Binding-site contacts:
Ligand atom C contacts residue ZN1 of chain 1.F at 2.8 Å.
Ligand atom CAN contacts residue ALA215 of chain 1.B at 3.3 Å (hydrophobic).
Ligand atom CAM contacts residue PHE192 of chain 1.B at 3.9 Å (hydrophobic).
Ligand atom O contacts residue HIS79 of chain 1.B at 3.2 Å (h-bond).
Ligand atom CAO contacts residue ILE198 of chain 1.B at 3.6 Å (hydrophobic).
Ligand atom OAS contacts residue ASP242 of chain 1.B at 2.7 Å (salt-bridge).
Ligand atom N contacts residue LEU62 of chain 1.B at 3.1 Å (h-bond).
Ligand atom O contacts residue THR191 of chain 1.B at 3.0 Å (h-bond).
Ligand atom CAL contacts residue LEU62 of chain 1.B at 3.4 Å (hydrophobic).
Ligand atom CAL contacts residue PHE192 of chain 1.B at 3.7 Å (hydrophobic).
Ligand atom NAB contacts residue GLU78 of chain 1.B at 3.4 Å (salt-bridge).
Ligand atom CAF contacts residue LEU62 of chain 1.B at 3.4 Å (hydrophobic).
Ligand atom O contacts residue HIS238 of chain 1.B at 3.1 Å (h-bond).
Ligand atom CAO contacts residue ALA215 of chain 1.B at 3.6 Å (hydrophobic).
Ligand atom O contacts residue ZN1 of chain 1.F at 2.3 Å.
Ligand atom CAP contacts residue LEU201 of chain 1.B at 3.8 Å (hydrophobic).
Ligand atom OAU contacts residue LEU62 of chain 1.B at 3.6 Å.
Ligand atom CA contacts residue GLU78 of chain 1.B at 3.4 Å.
Ligand atom OAV contacts residue GLY193 of chain 1.B at 3.5 Å.
Ligand atom OAR contacts residue THR191 of chain 1.B at 3.2 Å (h-bond).
Ligand atom CAO contacts residue GLY210 of chain 1.B at 3.6 Å.
Ligand atom OAS contacts residue HIS265 of chain 1.B at 2.5 Å (h-bond).
Ligand atom CAH contacts residue LEU62 of chain 1.B at 3.7 Å (hydrophobic).
Ligand atom CAM contacts residue LEU62 of chain 1.B at 3.7 Å (hydrophobic).
Ligand atom C contacts residue GLU78 of chain 1.B at 3.6 Å.
Ligand atom CA contacts residue LEU62 of chain 1.B at 3.1 Å (hydrophobic).
Ligand atom CB contacts residue LEU62 of chain 1.B at 2.9 Å (hydrophobic).
Ligand atom CAH contacts residue PHE192 of chain 1.B at 3.9 Å (hydrophobic).
Ligand atom OAR contacts residue LEU62 of chain 1.B at 3.8 Å.
Ligand atom OAS contacts residue GLU78 of chain 1.B at 3.5 Å.
Ligand atom NAB contacts residue HIS265 of chain 1.B at 3.4 Å (h-bond).
Ligand atom OAS contacts residue HIS79 of chain 1.B at 3.5 Å (h-bond).
Ligand atom NAB contacts residue ZN1 of chain 1.F at 2.7 Å.
Ligand atom NAB contacts residue HIS79 of chain 1.B at 3.8 Å.
Ligand atom CAF contacts residue THR191 of chain 1.B at 3.5 Å.
Ligand atom CAP contacts residue LEU62 of chain 1.B at 3.5 Å (hydrophobic).
Ligand atom CB contacts residue GLU78 of chain 1.B at 3.6 Å.
Ligand atom C contacts residue HIS79 of chain 1.B at 3.6 Å.
Ligand atom OAS contacts residue ZN1 of chain 1.F at 2.1 Å.
Ligand atom CAG contacts residue THR191 of chain 1.B at 3.8 Å.

Sequence of chain 1.B:
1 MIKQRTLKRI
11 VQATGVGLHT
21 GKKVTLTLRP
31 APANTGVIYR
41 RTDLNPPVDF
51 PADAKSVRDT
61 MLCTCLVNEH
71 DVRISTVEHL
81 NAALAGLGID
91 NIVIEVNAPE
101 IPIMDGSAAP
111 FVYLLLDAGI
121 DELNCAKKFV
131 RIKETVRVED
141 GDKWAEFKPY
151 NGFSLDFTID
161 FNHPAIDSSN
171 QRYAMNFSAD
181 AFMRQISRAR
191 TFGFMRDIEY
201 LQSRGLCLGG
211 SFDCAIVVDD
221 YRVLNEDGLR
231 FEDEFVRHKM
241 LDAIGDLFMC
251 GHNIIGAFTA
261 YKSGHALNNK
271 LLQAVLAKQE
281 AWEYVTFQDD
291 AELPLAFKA

A small-molecule ligand and the protein it binds are described below.
Small molecule (SMILES): CCCc1cc(C2=N[C@@H](C(=O)NO)CO2)cc(OC)c1OC